The protein below binds the small molecule below.
Small molecule (SMILES): CC(=O)N[C@H]1[C@H](O[C@H]2[C@H](O)[C@@H](NC(C)=O)CO[C@@H]2CO)O[C@H](CO)[C@@H](O)[C@@H]1O

Binding-site contacts:
Ligand atom O7 contacts residue SER319 of chain 1.A at 2.9 Å (h-bond).
Ligand atom C5 contacts residue ASN291 of chain 1.A at 3.7 Å.
Ligand atom C8 contacts residue SER319 of chain 1.A at 3.7 Å.
Ligand atom C3 contacts residue ASN291 of chain 1.A at 4.1 Å.
Ligand atom O7 contacts residue THR320 of chain 1.A at 3.7 Å.
Ligand atom C7 contacts residue SER319 of chain 1.A at 3.4 Å.
Ligand atom C2 contacts residue ASN291 of chain 1.A at 2.8 Å.
Ligand atom C8 contacts residue MET318 of chain 1.A at 3.5 Å (hydrophobic).
Ligand atom N2 contacts residue SER319 of chain 1.A at 4.2 Å.
Ligand atom C7 contacts residue ASN291 of chain 1.A at 3.5 Å.
Ligand atom C1 contacts residue ASN291 of chain 1.A at 1.5 Å.
Ligand atom C1 contacts residue ILE289 of chain 1.A at 4.1 Å (hydrophobic).
Ligand atom N2 contacts residue ASN291 of chain 1.A at 2.6 Å (h-bond).
Ligand atom O5 contacts residue ASN291 of chain 1.A at 2.4 Å (h-bond).
Ligand atom C4 contacts residue ASN291 of chain 1.A at 4.4 Å.
Ligand atom C5 contacts residue ILE289 of chain 1.A at 4.4 Å (hydrophobic).
Ligand atom O5 contacts residue ILE289 of chain 1.A at 3.9 Å.
Ligand atom C8 contacts residue ASN291 of chain 1.A at 3.7 Å.
Ligand atom O6 contacts residue ARG566 of chain 1.A at 4.0 Å.
Ligand atom O7 contacts residue ASN291 of chain 1.A at 4.4 Å.

Sequence of chain 1.A:
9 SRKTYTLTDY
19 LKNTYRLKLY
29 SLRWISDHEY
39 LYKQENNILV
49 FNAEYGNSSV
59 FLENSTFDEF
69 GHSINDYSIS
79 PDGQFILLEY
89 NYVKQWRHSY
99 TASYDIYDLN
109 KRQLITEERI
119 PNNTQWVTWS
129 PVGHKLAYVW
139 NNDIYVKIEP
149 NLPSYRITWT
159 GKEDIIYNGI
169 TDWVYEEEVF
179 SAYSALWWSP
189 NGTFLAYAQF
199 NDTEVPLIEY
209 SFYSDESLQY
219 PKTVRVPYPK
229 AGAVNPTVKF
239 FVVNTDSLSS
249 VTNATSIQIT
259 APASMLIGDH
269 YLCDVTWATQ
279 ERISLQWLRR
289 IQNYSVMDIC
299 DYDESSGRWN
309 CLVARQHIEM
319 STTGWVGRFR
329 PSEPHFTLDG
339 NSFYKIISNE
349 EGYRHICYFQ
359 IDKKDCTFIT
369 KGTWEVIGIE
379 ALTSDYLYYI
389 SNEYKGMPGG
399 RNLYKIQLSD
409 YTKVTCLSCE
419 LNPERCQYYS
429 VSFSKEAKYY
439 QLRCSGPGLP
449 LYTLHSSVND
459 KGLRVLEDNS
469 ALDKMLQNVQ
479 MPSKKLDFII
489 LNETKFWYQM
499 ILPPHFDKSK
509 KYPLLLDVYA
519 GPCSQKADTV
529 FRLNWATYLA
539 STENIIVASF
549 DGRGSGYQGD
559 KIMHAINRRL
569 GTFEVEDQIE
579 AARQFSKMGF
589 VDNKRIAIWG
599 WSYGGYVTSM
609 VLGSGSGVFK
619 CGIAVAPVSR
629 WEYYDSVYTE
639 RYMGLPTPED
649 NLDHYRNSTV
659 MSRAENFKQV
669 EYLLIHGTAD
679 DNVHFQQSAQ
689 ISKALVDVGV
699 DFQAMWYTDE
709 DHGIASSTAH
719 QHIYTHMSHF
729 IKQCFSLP